Sequence of chain 1.B:
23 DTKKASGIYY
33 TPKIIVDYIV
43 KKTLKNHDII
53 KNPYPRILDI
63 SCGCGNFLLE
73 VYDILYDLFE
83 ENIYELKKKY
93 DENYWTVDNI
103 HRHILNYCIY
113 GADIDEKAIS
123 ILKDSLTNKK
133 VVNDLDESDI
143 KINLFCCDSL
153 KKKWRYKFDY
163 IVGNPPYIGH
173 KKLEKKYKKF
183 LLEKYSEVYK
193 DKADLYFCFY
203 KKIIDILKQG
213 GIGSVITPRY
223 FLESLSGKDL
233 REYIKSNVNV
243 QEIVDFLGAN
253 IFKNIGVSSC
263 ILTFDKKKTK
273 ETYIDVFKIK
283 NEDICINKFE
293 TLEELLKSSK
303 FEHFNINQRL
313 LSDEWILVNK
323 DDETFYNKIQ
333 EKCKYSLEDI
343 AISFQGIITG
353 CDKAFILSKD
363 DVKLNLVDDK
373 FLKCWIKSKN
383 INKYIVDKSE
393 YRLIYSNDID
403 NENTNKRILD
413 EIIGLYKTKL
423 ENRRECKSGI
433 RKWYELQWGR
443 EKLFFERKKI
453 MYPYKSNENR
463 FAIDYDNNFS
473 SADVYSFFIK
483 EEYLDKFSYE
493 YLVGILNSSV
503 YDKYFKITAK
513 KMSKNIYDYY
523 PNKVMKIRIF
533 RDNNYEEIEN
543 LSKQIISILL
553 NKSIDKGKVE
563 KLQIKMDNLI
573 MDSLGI

The protein below binds the small molecule below.
Small molecule (SMILES): CC(C)N(CCCNC(=O)Nc1ccc(C(C)(C)C)cc1)C[C@H]1O[C@@H](n2cc(Br)c3c(N)ncnc32)[C@H](O)[C@@H]1O

Binding-site contacts:
Ligand atom C07 contacts residue ILE116 of chain 1.B at 3.7 Å (hydrophobic).
Ligand atom N05 contacts residue ASP115 of chain 1.B at 3.5 Å.
Ligand atom C32 contacts residue ALA120 of chain 1.B at 3.7 Å (hydrophobic).
Ligand atom C10 contacts residue ILE116 of chain 1.B at 3.5 Å (hydrophobic).
Ligand atom N05 contacts residue ILE62 of chain 1.B at 3.5 Å (h-bond).
Ligand atom N03 contacts residue ILE116 of chain 1.B at 3.5 Å.
Ligand atom C39 contacts residue LYS26 of chain 1.B at 3.6 Å.
Ligand atom C31 contacts residue ASP117 of chain 1.B at 3.7 Å.
Ligand atom C24 contacts residue LYS26 of chain 1.B at 3.5 Å.
Ligand atom C25 contacts residue LYS26 of chain 1.B at 3.5 Å.
Ligand atom O38 contacts residue GLY65 of chain 1.B at 3.6 Å.
Ligand atom C31 contacts residue ALA120 of chain 1.B at 3.6 Å (hydrophobic).
Ligand atom C06 contacts residue ILE116 of chain 1.B at 3.7 Å (hydrophobic).
Ligand atom O33 contacts residue CYS66 of chain 1.B at 3.7 Å.
Ligand atom N01 contacts residue ASP150 of chain 1.B at 3.0 Å (salt-bridge).
Ligand atom O40 contacts residue ILE116 of chain 1.B at 3.4 Å.
Ligand atom C08 contacts residue ILE116 of chain 1.B at 3.4 Å (hydrophobic).
Ligand atom C37 contacts residue ASP115 of chain 1.B at 3.4 Å.
Ligand atom N11 contacts residue ILE116 of chain 1.B at 3.7 Å.
Ligand atom O40 contacts residue LYS26 of chain 1.B at 3.1 Å (salt-bridge).
Ligand atom O40 contacts residue ASP115 of chain 1.B at 2.5 Å (salt-bridge).
Ligand atom C36 contacts residue TYR31 of chain 1.B at 3.4 Å (hydrophobic).
Ligand atom C04 contacts residue SER151 of chain 1.B at 3.1 Å.
Ligand atom O38 contacts residue ASP115 of chain 1.B at 2.5 Å (salt-bridge).
Ligand atom C02 contacts residue ILE116 of chain 1.B at 3.5 Å (hydrophobic).
Ligand atom N03 contacts residue SER151 of chain 1.B at 3.0 Å (h-bond).
Ligand atom BR9 contacts residue LEU197 of chain 1.B at 3.7 Å.
Ligand atom C34 contacts residue TYR31 of chain 1.B at 3.6 Å (hydrophobic).
Ligand atom N01 contacts residue TYR179 of chain 1.B at 3.2 Å (h-bond).
Ligand atom C12 contacts residue ASP115 of chain 1.B at 3.2 Å.
Ligand atom N22 contacts residue GLY65 of chain 1.B at 3.7 Å.
Ligand atom C04 contacts residue ILE62 of chain 1.B at 3.3 Å (hydrophobic).
Ligand atom C29 contacts residue ILE123 of chain 1.B at 3.7 Å (hydrophobic).
Ligand atom C17 contacts residue ASN166 of chain 1.B at 3.3 Å.
Ligand atom N05 contacts residue ILE116 of chain 1.B at 3.5 Å (h-bond).
Ligand atom C35 contacts residue TYR31 of chain 1.B at 3.5 Å (hydrophobic).
Ligand atom O13 contacts residue SER63 of chain 1.B at 3.5 Å.
Ligand atom C31 contacts residue LYS26 of chain 1.B at 3.6 Å.
Ligand atom C39 contacts residue ASP115 of chain 1.B at 3.5 Å.
Ligand atom C32 contacts residue LYS26 of chain 1.B at 3.5 Å.